Binding-site contacts:
Ligand atom C2 contacts residue LEU192 of chain 2.E at 4.3 Å (hydrophobic).
Ligand atom C3 contacts residue ASN200 of chain 2.E at 3.7 Å.
Ligand atom C6 contacts residue LEU199 of chain 2.E at 4.1 Å (hydrophobic).
Ligand atom C7 contacts residue ASN200 of chain 2.E at 3.6 Å.
Ligand atom C1 contacts residue ASN200 of chain 2.E at 1.4 Å.
Ligand atom O7 contacts residue ASN200 of chain 2.E at 3.3 Å (h-bond).
Ligand atom C5 contacts residue SER197 of chain 2.E at 4.2 Å.
Ligand atom O5 contacts residue ASN200 of chain 2.E at 2.5 Å (h-bond).
Ligand atom C1 contacts residue LEU192 of chain 2.E at 3.9 Å (hydrophobic).
Ligand atom N2 contacts residue ASN200 of chain 2.E at 3.3 Å (h-bond).
Ligand atom O5 contacts residue SER197 of chain 2.E at 4.0 Å.
Ligand atom C8 contacts residue LEU192 of chain 2.E at 3.7 Å (hydrophobic).
Ligand atom C2 contacts residue ASN200 of chain 2.E at 2.5 Å.
Ligand atom O7 contacts residue LYS203 of chain 2.E at 4.0 Å.
Ligand atom C6 contacts residue ASN200 of chain 2.E at 3.3 Å.
Ligand atom C6 contacts residue SER197 of chain 2.E at 4.3 Å.
Ligand atom N2 contacts residue LEU192 of chain 2.E at 3.5 Å.
Ligand atom C8 contacts residue VAL205 of chain 2.E at 3.7 Å (hydrophobic).
Ligand atom O6 contacts residue ASN200 of chain 2.E at 3.0 Å (h-bond).
Ligand atom C7 contacts residue LEU192 of chain 2.E at 3.8 Å (hydrophobic).
Ligand atom C4 contacts residue ASN200 of chain 2.E at 3.8 Å.
Ligand atom C5 contacts residue ASN200 of chain 2.E at 3.3 Å.

Sequence of chain 2.E:
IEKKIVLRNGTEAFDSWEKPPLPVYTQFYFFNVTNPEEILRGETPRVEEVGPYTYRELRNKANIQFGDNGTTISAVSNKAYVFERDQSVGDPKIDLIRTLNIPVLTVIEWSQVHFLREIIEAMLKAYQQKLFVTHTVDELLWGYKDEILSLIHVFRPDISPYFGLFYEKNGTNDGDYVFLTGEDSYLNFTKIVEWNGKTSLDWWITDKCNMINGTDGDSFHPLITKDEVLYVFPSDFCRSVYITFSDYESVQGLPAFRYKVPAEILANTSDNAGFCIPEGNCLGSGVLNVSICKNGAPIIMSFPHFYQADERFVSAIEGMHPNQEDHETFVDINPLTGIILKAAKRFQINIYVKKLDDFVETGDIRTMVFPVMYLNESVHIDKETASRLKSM

This small molecule binds to this protein.
Small molecule (SMILES): CC(=O)N[C@@H]1[C@@H](O)[C@H](O)[C@@H](CO)O[C@H]1O